Sequence of chain 1.D:
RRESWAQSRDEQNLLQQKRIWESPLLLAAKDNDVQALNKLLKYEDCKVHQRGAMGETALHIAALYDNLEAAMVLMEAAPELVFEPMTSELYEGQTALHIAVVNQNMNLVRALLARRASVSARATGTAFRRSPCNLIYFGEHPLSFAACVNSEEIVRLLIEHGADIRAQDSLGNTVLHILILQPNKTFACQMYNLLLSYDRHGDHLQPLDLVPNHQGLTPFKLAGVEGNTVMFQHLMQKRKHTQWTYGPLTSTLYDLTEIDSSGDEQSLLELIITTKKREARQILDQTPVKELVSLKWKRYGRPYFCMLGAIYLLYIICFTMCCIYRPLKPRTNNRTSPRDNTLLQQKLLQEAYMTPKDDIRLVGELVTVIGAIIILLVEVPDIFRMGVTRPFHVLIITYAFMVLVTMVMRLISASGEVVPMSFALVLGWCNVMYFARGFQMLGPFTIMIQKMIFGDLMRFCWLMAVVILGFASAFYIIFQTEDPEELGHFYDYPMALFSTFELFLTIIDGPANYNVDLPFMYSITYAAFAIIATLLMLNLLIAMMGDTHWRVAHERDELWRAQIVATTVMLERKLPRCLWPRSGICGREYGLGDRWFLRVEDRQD

This small molecule binds to this protein.
Small molecule (SMILES): CC(C)CCC[C@@H](C)[C@H]1CC[C@H]2[C@@H]3CC=C4C[C@@H](OC(=O)CCC(=O)O)CC[C@]4(C)[C@H]3CC[C@]12C

Binding-site contacts:
Ligand atom CAA contacts residue LEU538 of chain 1.D at 3.9 Å (hydrophobic).
Ligand atom CAA contacts residue PHE534 of chain 1.D at 3.6 Å (hydrophobic).
Ligand atom CAY contacts residue SER556 of chain 1.A at 4.2 Å.
Ligand atom CAD contacts residue PCW1 of chain 1.JB at 3.7 Å.
Ligand atom CAR contacts residue PRO527 of chain 1.D at 3.3 Å (hydrophobic).
Ligand atom CAL contacts residue PCW1 of chain 1.JB at 4.0 Å.
Ligand atom CAI contacts residue ALA560 of chain 1.A at 4.2 Å (hydrophobic).
Ligand atom CAS contacts residue PCW1 of chain 1.JB at 4.2 Å.
Ligand atom CBC contacts residue SER556 of chain 1.A at 4.1 Å.
Ligand atom CAK contacts residue ALA560 of chain 1.A at 3.7 Å (hydrophobic).
Ligand atom CAY contacts residue PHE553 of chain 1.A at 3.8 Å (hydrophobic).
Ligand atom CAE contacts residue PCW1 of chain 1.S at 4.2 Å.
Ligand atom CAP contacts residue ILE564 of chain 1.A at 3.8 Å (hydrophobic).
Ligand atom OAH contacts residue PCW1 of chain 1.S at 3.8 Å.
Ligand atom CAB contacts residue LEU568 of chain 1.A at 3.9 Å (hydrophobic).
Ligand atom CBE contacts residue PHE534 of chain 1.D at 4.1 Å (hydrophobic).
Ligand atom CAM contacts residue PHE553 of chain 1.A at 3.7 Å (hydrophobic).
Ligand atom OAH contacts residue PCW1 of chain 1.JB at 3.4 Å.
Ligand atom CAA contacts residue MET497 of chain 1.D at 3.6 Å (hydrophobic).
Ligand atom OAH contacts residue PHE553 of chain 1.A at 4.1 Å.
Ligand atom CAJ contacts residue CYS494 of chain 1.D at 3.8 Å (hydrophobic).
Ligand atom CAL contacts residue PRO527 of chain 1.D at 3.8 Å (hydrophobic).
Ligand atom CAE contacts residue PCW1 of chain 1.JB at 3.7 Å.
Ligand atom CAT contacts residue PHE531 of chain 1.D at 3.8 Å (hydrophobic).
Ligand atom CBA contacts residue MET497 of chain 1.D at 3.6 Å (hydrophobic).
Ligand atom CAL contacts residue PHE553 of chain 1.A at 4.2 Å (hydrophobic).
Ligand atom CAB contacts residue LEU490 of chain 1.D at 3.9 Å (hydrophobic).
Ligand atom CAX contacts residue PHE553 of chain 1.A at 3.8 Å (hydrophobic).
Ligand atom OAW contacts residue SER556 of chain 1.A at 4.0 Å.
Ligand atom CAT contacts residue PRO527 of chain 1.D at 4.0 Å (hydrophobic).
Ligand atom OAF contacts residue PHE553 of chain 1.A at 3.6 Å.
Ligand atom OAG contacts residue PHE553 of chain 1.A at 3.2 Å.
Ligand atom CAI contacts residue SER556 of chain 1.A at 3.8 Å.
Ligand atom OAG contacts residue SER556 of chain 1.A at 3.6 Å.
Ligand atom CAB contacts residue ILE564 of chain 1.A at 3.9 Å (hydrophobic).
Ligand atom CAM contacts residue PCW1 of chain 1.JB at 3.9 Å.
Ligand atom CAR contacts residue PHE531 of chain 1.D at 4.0 Å (hydrophobic).
Ligand atom CAC contacts residue ILE501 of chain 1.D at 4.0 Å (hydrophobic).
Ligand atom CAC contacts residue ALA498 of chain 1.D at 3.9 Å (hydrophobic).
Ligand atom CAN contacts residue CYS494 of chain 1.D at 4.0 Å (hydrophobic).

Sequence of chain 1.A:
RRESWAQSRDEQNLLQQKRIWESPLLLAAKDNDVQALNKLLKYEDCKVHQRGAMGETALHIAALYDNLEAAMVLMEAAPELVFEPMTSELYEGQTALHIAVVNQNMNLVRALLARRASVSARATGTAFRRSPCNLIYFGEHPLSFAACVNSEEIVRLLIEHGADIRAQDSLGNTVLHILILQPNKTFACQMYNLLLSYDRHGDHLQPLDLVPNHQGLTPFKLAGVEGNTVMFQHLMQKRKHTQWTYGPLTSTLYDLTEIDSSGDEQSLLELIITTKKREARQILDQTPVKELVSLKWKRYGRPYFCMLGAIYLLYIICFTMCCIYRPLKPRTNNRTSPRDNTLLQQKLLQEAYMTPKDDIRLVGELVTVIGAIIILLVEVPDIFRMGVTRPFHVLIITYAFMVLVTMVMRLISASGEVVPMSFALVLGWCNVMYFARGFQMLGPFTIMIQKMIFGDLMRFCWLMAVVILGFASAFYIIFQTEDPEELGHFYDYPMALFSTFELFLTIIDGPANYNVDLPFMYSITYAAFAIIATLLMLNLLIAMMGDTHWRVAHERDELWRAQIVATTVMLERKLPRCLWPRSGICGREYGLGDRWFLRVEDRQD